Sequence of chain 2.E:
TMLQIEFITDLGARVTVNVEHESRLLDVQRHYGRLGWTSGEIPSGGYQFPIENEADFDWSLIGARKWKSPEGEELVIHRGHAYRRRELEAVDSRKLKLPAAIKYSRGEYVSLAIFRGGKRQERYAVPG

Binding-site contacts:
Ligand atom N3 contacts residue GLN141 of chain 2.E at 3.0 Å (h-bond).
Ligand atom C4 contacts residue LEU78 of chain 2.A at 3.8 Å (hydrophobic).
Ligand atom N1 contacts residue ALA85 of chain 2.A at 3.6 Å.
Ligand atom O3' contacts residue LYS112 of chain 2.A at 3.3 Å (salt-bridge).
Ligand atom C4 contacts residue TRP70 of chain 2.A at 3.3 Å (hydrophobic).
Ligand atom C2 contacts residue TRP70 of chain 2.A at 3.4 Å (hydrophobic).
Ligand atom C5 contacts residue ARG68 of chain 2.A at 3.8 Å.
Ligand atom O3' contacts residue GLY138 of chain 2.E at 3.6 Å.
Ligand atom C4 contacts residue ARG87 of chain 2.A at 3.9 Å.
Ligand atom O4 contacts residue LEU78 of chain 2.A at 3.3 Å.
Ligand atom C2 contacts residue ALA85 of chain 2.A at 3.5 Å (hydrophobic).
Ligand atom N1 contacts residue ARG68 of chain 2.A at 3.7 Å.
Ligand atom C6 contacts residue TRP70 of chain 2.A at 3.3 Å (hydrophobic).
Ligand atom O2 contacts residue TRP70 of chain 2.A at 3.4 Å.
Ligand atom C1' contacts residue TRP70 of chain 2.A at 3.7 Å (hydrophobic).
Ligand atom O4 contacts residue ARG68 of chain 2.A at 3.7 Å.
Ligand atom O2 contacts residue ARG68 of chain 2.A at 2.7 Å (salt-bridge).
Ligand atom C2' contacts residue TRP70 of chain 2.A at 3.9 Å (hydrophobic).
Ligand atom C2 contacts residue ARG68 of chain 2.A at 3.7 Å.
Ligand atom N3 contacts residue ALA85 of chain 2.A at 3.8 Å.
Ligand atom C6 contacts residue ARG68 of chain 2.A at 3.6 Å.
Ligand atom C7 contacts residue TRP70 of chain 2.A at 3.6 Å (hydrophobic).
Ligand atom N1 contacts residue TRP70 of chain 2.A at 3.4 Å.
Ligand atom C1' contacts residue ARG68 of chain 2.A at 3.7 Å.
Ligand atom O4 contacts residue TRP70 of chain 2.A at 3.8 Å.
Ligand atom N3 contacts residue ARG68 of chain 2.A at 3.8 Å.
Ligand atom O4 contacts residue ARG87 of chain 2.A at 3.5 Å (salt-bridge).
Ligand atom O4' contacts residue ALA85 of chain 2.A at 3.7 Å.
Ligand atom C2' contacts residue ARG68 of chain 2.A at 3.4 Å.
Ligand atom OP1 contacts residue GLY138 of chain 2.E at 3.0 Å (h-bond).
Ligand atom C4' contacts residue GLY83 of chain 2.A at 3.6 Å.
Ligand atom C4' contacts residue ARG68 of chain 2.A at 3.8 Å.
Ligand atom C5 contacts residue TRP70 of chain 2.A at 3.2 Å (hydrophobic).
Ligand atom O2 contacts residue GLN141 of chain 2.E at 2.9 Å (h-bond).
Ligand atom N3 contacts residue ARG87 of chain 2.A at 3.4 Å (salt-bridge).
Ligand atom C2 contacts residue GLN141 of chain 2.E at 3.2 Å.
Ligand atom C4 contacts residue ARG68 of chain 2.A at 3.7 Å.
Ligand atom O4' contacts residue ARG68 of chain 2.A at 2.8 Å (salt-bridge).
Ligand atom C5' contacts residue GLY83 of chain 2.A at 3.7 Å.
Ligand atom N3 contacts residue TRP70 of chain 2.A at 3.1 Å (h-bond).

The small molecule below binds the protein below.
Small molecule (SMILES): Cc1cn([C@H]2C[C@H](O[P](=O)(O)OC[C@H]3O[C@@H](n4cc(C)c(=O)[nH]c4=O)C[C@@H]3O[P](=O)(O)OC[C@H]3O[C@@H](n4cc(C)c(=O)[nH]c4=O)C[C@@H]3O[P](=O)(O)OC[C@H]3O[C@@H](n4cc(C)c(=O)[nH]c4=O)C[C@@H]3O)[C@@H](C)O2)c(=O)[nH]c1=O

Sequence of chain 2.A:
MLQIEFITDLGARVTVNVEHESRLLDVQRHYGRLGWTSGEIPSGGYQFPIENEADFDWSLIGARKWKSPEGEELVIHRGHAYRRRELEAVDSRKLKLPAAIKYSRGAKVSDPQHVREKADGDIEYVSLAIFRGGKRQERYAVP